This protein binds this small molecule.
Small molecule (SMILES): Nc1ncnc2c1ncn2[C@@H]1O[C@H](CO[P](=O)(O)O[C@H]2[C@@H](O)[C@H](n3cnc4c(N)ncnc43)O[C@@H]2CO[P](=O)(O)O[C@H]2[C@@H](O)[C@H](n3cnc4c(N)ncnc43)O[C@@H]2COP(=O)(O)O)[C@@H](O)[C@H]1O

Binding-site contacts:
Ligand atom N1 contacts residue U2 of chain 2.C at 3.5 Å (h-bond).
Ligand atom C2 contacts residue U3 of chain 2.C at 3.0 Å.
Ligand atom C6 contacts residue U1 of chain 2.C at 3.6 Å.
Ligand atom N1 contacts residue U1 of chain 2.C at 2.8 Å (h-bond).
Ligand atom C6 contacts residue U3 of chain 2.C at 3.3 Å.
Ligand atom C2 contacts residue U2 of chain 2.C at 3.2 Å.
Ligand atom N6 contacts residue U1 of chain 2.C at 2.8 Å (h-bond).
Ligand atom N6 contacts residue U3 of chain 2.C at 3.0 Å (h-bond).
Ligand atom C2 contacts residue U1 of chain 2.C at 3.5 Å.
Ligand atom N3 contacts residue U2 of chain 2.C at 3.7 Å.
Ligand atom N1 contacts residue U3 of chain 2.C at 2.7 Å (h-bond).
Ligand atom C4 contacts residue U2 of chain 2.C at 4.3 Å.
Ligand atom C6 contacts residue U2 of chain 2.C at 4.1 Å.
Ligand atom N6 contacts residue U2 of chain 2.C at 4.2 Å.
Ligand atom N3 contacts residue U3 of chain 2.C at 4.2 Å.